This protein binds this small molecule.
Small molecule (SMILES): CNCC[C@H](Oc1ccc(C(F)(F)F)cc1)c1ccccc1

Binding-site contacts:
Ligand atom C19 contacts residue LEU43 of chain 1.A at 3.7 Å (hydrophobic).
Ligand atom F15 contacts residue LEU64 of chain 1.A at 3.9 Å.
Ligand atom C17 contacts residue PRO45 of chain 1.A at 3.9 Å (hydrophobic).
Ligand atom C1 contacts residue ASP72 of chain 1.A at 3.7 Å.
Ligand atom C1 contacts residue CYS65 of chain 1.A at 3.5 Å (hydrophobic).
Ligand atom C21 contacts residue MET61 of chain 1.A at 3.9 Å (hydrophobic).
Ligand atom C18 contacts residue PRO45 of chain 1.A at 3.8 Å (hydrophobic).
Ligand atom F15 contacts residue LEU124 of chain 1.A at 3.4 Å.
Ligand atom C8 contacts residue MET61 of chain 1.A at 3.9 Å (hydrophobic).
Ligand atom C11 contacts residue CYS65 of chain 1.A at 3.5 Å (hydrophobic).
Ligand atom C19 contacts residue PRO45 of chain 1.A at 3.7 Å (hydrophobic).
Ligand atom O5 contacts residue CYS65 of chain 1.A at 3.5 Å (h-bond).
Ligand atom C17 contacts residue LEU64 of chain 1.A at 3.6 Å (hydrophobic).
Ligand atom C10 contacts residue LEU64 of chain 1.A at 3.9 Å (hydrophobic).
Ligand atom C11 contacts residue LEU64 of chain 1.A at 3.7 Å (hydrophobic).
Ligand atom C16 contacts residue PRO45 of chain 1.A at 3.9 Å (hydrophobic).
Ligand atom C8 contacts residue ASP72 of chain 1.A at 3.9 Å.
Ligand atom C7 contacts residue ASP72 of chain 1.A at 3.8 Å.
Ligand atom C20 contacts residue MET61 of chain 1.A at 3.7 Å (hydrophobic).
Ligand atom F14 contacts residue PHE76 of chain 1.A at 3.9 Å.
Ligand atom C10 contacts residue PRO68 of chain 1.A at 3.4 Å (hydrophobic).
Ligand atom F13 contacts residue PHE76 of chain 1.A at 3.2 Å.
Ligand atom C19 contacts residue MET61 of chain 1.A at 3.9 Å (hydrophobic).
Ligand atom F15 contacts residue ILE113 of chain 1.A at 3.9 Å.
Ligand atom C11 contacts residue PRO68 of chain 1.A at 3.7 Å (hydrophobic).
Ligand atom N4 contacts residue ASP72 of chain 1.A at 2.6 Å (salt-bridge).
Ligand atom C22 contacts residue ASP72 of chain 1.A at 3.1 Å.
Ligand atom C10 contacts residue CYS65 of chain 1.A at 4.0 Å (hydrophobic).
Ligand atom C20 contacts residue PRO45 of chain 1.A at 3.7 Å (hydrophobic).
Ligand atom C9 contacts residue PRO68 of chain 1.A at 3.9 Å (hydrophobic).
Ligand atom C18 contacts residue ASP62 of chain 1.A at 3.3 Å.
Ligand atom C7 contacts residue LEU64 of chain 1.A at 3.6 Å (hydrophobic).
Ligand atom C3 contacts residue ASP72 of chain 1.A at 3.8 Å.
Ligand atom C21 contacts residue PRO45 of chain 1.A at 3.8 Å (hydrophobic).
Ligand atom C6 contacts residue LEU64 of chain 1.A at 3.6 Å (hydrophobic).
Ligand atom C8 contacts residue LEU64 of chain 1.A at 3.8 Å (hydrophobic).
Ligand atom C9 contacts residue LEU64 of chain 1.A at 4.0 Å (hydrophobic).
Ligand atom C18 contacts residue LEU64 of chain 1.A at 3.8 Å (hydrophobic).
Ligand atom F14 contacts residue LEU124 of chain 1.A at 3.4 Å.
Ligand atom F13 contacts residue PHE128 of chain 1.A at 3.9 Å.

Sequence of chain 1.A:
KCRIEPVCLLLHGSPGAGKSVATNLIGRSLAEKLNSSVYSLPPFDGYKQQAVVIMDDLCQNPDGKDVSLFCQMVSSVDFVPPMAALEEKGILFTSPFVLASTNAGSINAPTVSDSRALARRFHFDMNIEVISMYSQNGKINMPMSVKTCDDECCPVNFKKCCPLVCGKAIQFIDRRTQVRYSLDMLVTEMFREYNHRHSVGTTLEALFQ